This protein binds this small molecule.
Small molecule (SMILES): CC(=O)N[C@@H]1[C@@H](O)[C@H](O)[C@@H](CO)O[C@H]1O

Binding-site contacts:
Ligand atom C8 contacts residue ASN271 of chain 1.A at 4.0 Å.
Ligand atom O7 contacts residue ASN271 of chain 1.A at 3.0 Å (h-bond).
Ligand atom C7 contacts residue ASN271 of chain 1.A at 3.2 Å.
Ligand atom C5 contacts residue ASN271 of chain 1.A at 3.7 Å.
Ligand atom C4 contacts residue ASN271 of chain 1.A at 4.2 Å.
Ligand atom C1 contacts residue ASN271 of chain 1.A at 1.4 Å.
Ligand atom C8 contacts residue VAL410 of chain 1.A at 4.0 Å (hydrophobic).
Ligand atom C2 contacts residue ASN271 of chain 1.A at 2.5 Å.
Ligand atom N2 contacts residue ASN271 of chain 1.A at 2.9 Å (h-bond).
Ligand atom O5 contacts residue ILE292 of chain 1.A at 4.5 Å.
Ligand atom C3 contacts residue ASN271 of chain 1.A at 3.8 Å.
Ligand atom O5 contacts residue ASN271 of chain 1.A at 2.4 Å (h-bond).

Sequence of chain 1.A:
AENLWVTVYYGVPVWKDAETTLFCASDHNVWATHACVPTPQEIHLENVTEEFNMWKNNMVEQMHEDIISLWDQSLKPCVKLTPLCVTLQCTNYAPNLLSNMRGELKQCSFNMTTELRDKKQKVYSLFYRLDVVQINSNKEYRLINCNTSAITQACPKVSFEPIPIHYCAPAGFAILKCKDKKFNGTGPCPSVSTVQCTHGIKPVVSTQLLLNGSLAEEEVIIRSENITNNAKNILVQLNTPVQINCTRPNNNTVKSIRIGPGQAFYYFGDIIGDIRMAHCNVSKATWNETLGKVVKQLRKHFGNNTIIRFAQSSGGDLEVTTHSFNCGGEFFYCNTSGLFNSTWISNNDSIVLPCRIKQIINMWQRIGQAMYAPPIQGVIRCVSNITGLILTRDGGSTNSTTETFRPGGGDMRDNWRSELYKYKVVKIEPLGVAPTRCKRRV